Sequence of chain 1.A:
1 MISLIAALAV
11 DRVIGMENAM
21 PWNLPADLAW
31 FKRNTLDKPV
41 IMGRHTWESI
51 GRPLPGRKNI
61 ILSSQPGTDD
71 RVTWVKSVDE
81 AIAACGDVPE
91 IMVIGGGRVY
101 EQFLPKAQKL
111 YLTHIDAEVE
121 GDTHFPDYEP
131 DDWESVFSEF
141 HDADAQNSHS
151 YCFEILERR

The protein below binds the small molecule below.
Small molecule (SMILES): CN(Cc1cnc2nc(N)nc(N)c2n1)c1ccc(C(=O)N[C@@H](CCC(=O)O)C(=O)O)cc1

Binding-site contacts:
Ligand atom O2 contacts residue LYS32 of chain 1.A at 3.5 Å.
Ligand atom C2 contacts residue ASP27 of chain 1.A at 3.6 Å.
Ligand atom C7 contacts residue MET20 of chain 1.A at 3.3 Å (hydrophobic).
Ligand atom C8A contacts residue ASP27 of chain 1.A at 3.6 Å.
Ligand atom O2 contacts residue ARG57 of chain 1.A at 3.3 Å (salt-bridge).
Ligand atom NA4 contacts residue ILE5 of chain 1.A at 2.6 Å (h-bond).
Ligand atom OE2 contacts residue LEU28 of chain 1.A at 3.7 Å.
Ligand atom CT contacts residue LYS32 of chain 1.A at 3.7 Å.
Ligand atom N3 contacts residue ILE5 of chain 1.A at 3.1 Å (h-bond).
Ligand atom O contacts residue ARG52 of chain 1.A at 2.8 Å (salt-bridge).
Ligand atom C contacts residue ARG52 of chain 1.A at 3.5 Å.
Ligand atom NA4 contacts residue ILE94 of chain 1.A at 3.1 Å (h-bond).
Ligand atom CM contacts residue SER49 of chain 1.A at 3.4 Å.
Ligand atom O1 contacts residue PHE31 of chain 1.A at 3.6 Å.
Ligand atom N10 contacts residue ILE50 of chain 1.A at 3.8 Å.
Ligand atom C4 contacts residue NAP1 of chain 1.C at 3.4 Å.
Ligand atom C14 contacts residue ILE50 of chain 1.A at 3.8 Å (hydrophobic).
Ligand atom N3 contacts residue NAP1 of chain 1.C at 3.8 Å.
Ligand atom N8 contacts residue LEU28 of chain 1.A at 3.5 Å.
Ligand atom C16 contacts residue PHE31 of chain 1.A at 3.2 Å (hydrophobic).
Ligand atom NA4 contacts residue TYR100 of chain 1.A at 3.3 Å (h-bond).
Ligand atom O1 contacts residue ARG57 of chain 1.A at 2.9 Å (salt-bridge).
Ligand atom N8 contacts residue ASP27 of chain 1.A at 3.5 Å (salt-bridge).
Ligand atom C4 contacts residue ILE5 of chain 1.A at 3.2 Å (hydrophobic).
Ligand atom C4A contacts residue PHE31 of chain 1.A at 3.8 Å (hydrophobic).
Ligand atom N8 contacts residue MET20 of chain 1.A at 3.6 Å.
Ligand atom C4A contacts residue NAP1 of chain 1.C at 3.4 Å.
Ligand atom N1 contacts residue ASP27 of chain 1.A at 2.8 Å (salt-bridge).
Ligand atom N3 contacts residue ALA6 of chain 1.A at 3.4 Å.
Ligand atom C2 contacts residue PHE31 of chain 1.A at 3.8 Å (hydrophobic).
Ligand atom NA2 contacts residue ALA6 of chain 1.A at 3.6 Å.
Ligand atom CT contacts residue ARG57 of chain 1.A at 3.6 Å.
Ligand atom N5 contacts residue NAP1 of chain 1.C at 3.1 Å.
Ligand atom N3 contacts residue PHE31 of chain 1.A at 3.6 Å.
Ligand atom C15 contacts residue PHE31 of chain 1.A at 3.8 Å (hydrophobic).
Ligand atom NA2 contacts residue ALA7 of chain 1.A at 3.8 Å.
Ligand atom NA2 contacts residue ASP27 of chain 1.A at 3.0 Å (salt-bridge).
Ligand atom NA4 contacts residue NAP1 of chain 1.C at 3.0 Å.
Ligand atom C4 contacts residue PHE31 of chain 1.A at 3.7 Å (hydrophobic).
Ligand atom O1 contacts residue LYS32 of chain 1.A at 3.1 Å.